A protein and the small-molecule ligand that binds it are described below.
Small molecule (SMILES): Cc1cn([C@H]2C[C@H](O)[C@@H](CO[P](=O)(O)O[C@H]3C[C@H](n4cnc5c(=O)[nH]c(N)nc54)O[C@@H]3CO[P](=O)(O)O[C@H]3C[C@H](n4ccc(N)nc4=O)O[C@@H]3COP(=O)=O)O2)c(=O)[nH]c1=O

Binding-site contacts:
Ligand atom O5' contacts residue TYR244 of chain 11.A at 3.8 Å.
Ligand atom O3' contacts residue LYS112 of chain 11.A at 3.7 Å.
Ligand atom O2 contacts residue THR59 of chain 11.A at 3.3 Å (h-bond).
Ligand atom N7 contacts residue TYR244 of chain 11.A at 4.0 Å.
Ligand atom OP2 contacts residue ARG61 of chain 11.A at 2.7 Å (salt-bridge).
Ligand atom N1 contacts residue LEU175 of chain 11.A at 4.0 Å.
Ligand atom P contacts residue LYS165 of chain 11.C at 4.0 Å.
Ligand atom N9 contacts residue LEU175 of chain 11.A at 3.7 Å.
Ligand atom C6 contacts residue LYS115 of chain 11.A at 3.9 Å.
Ligand atom C6 contacts residue LYS173 of chain 11.A at 4.0 Å.
Ligand atom P contacts residue ARG61 of chain 11.A at 3.6 Å.
Ligand atom C2' contacts residue TYR244 of chain 11.A at 3.7 Å (hydrophobic).
Ligand atom O6 contacts residue LYS173 of chain 11.A at 3.0 Å (salt-bridge).
Ligand atom O4 contacts residue ARG56 of chain 9.C at 3.2 Å (salt-bridge).
Ligand atom C8 contacts residue LYS115 of chain 11.A at 3.9 Å.
Ligand atom N7 contacts residue LYS115 of chain 11.A at 2.8 Å (salt-bridge).
Ligand atom OP1 contacts residue ALA163 of chain 11.C at 4.0 Å.
Ligand atom C5 contacts residue LEU175 of chain 11.A at 3.8 Å (hydrophobic).
Ligand atom N7 contacts residue LEU175 of chain 11.A at 3.9 Å.
Ligand atom C5 contacts residue LYS115 of chain 11.A at 3.7 Å.
Ligand atom OP2 contacts residue TYR244 of chain 11.A at 3.0 Å (h-bond).
Ligand atom O6 contacts residue LYS115 of chain 11.A at 3.4 Å (salt-bridge).
Ligand atom O6 contacts residue LEU175 of chain 11.A at 3.9 Å.
Ligand atom OP1 contacts residue ARG61 of chain 11.A at 3.9 Å.
Ligand atom C6 contacts residue LEU175 of chain 11.A at 3.6 Å (hydrophobic).
Ligand atom C7 contacts residue PHE52 of chain 9.C at 3.7 Å (hydrophobic).
Ligand atom C8 contacts residue TYR244 of chain 11.A at 3.2 Å (hydrophobic).
Ligand atom OP1 contacts residue LYS164 of chain 11.C at 3.4 Å.
Ligand atom N3 contacts residue THR59 of chain 11.A at 3.3 Å (h-bond).
Ligand atom OP1 contacts residue LYS165 of chain 11.C at 2.8 Å (salt-bridge).
Ligand atom C8 contacts residue LEU175 of chain 11.A at 3.8 Å (hydrophobic).
Ligand atom OP1 contacts residue PHE52 of chain 9.C at 3.1 Å (h-bond).
Ligand atom C2 contacts residue GLN246 of chain 11.A at 3.9 Å.
Ligand atom C2 contacts residue THR59 of chain 11.A at 3.4 Å.
Ligand atom C4 contacts residue LEU175 of chain 11.A at 3.8 Å (hydrophobic).
Ligand atom C2' contacts residue LEU113 of chain 11.A at 4.0 Å (hydrophobic).
Ligand atom OP2 contacts residue LYS165 of chain 11.C at 3.1 Å (salt-bridge).
Ligand atom O3' contacts residue ARG61 of chain 11.A at 3.9 Å.
Ligand atom O2 contacts residue GLN246 of chain 11.A at 2.7 Å (h-bond).
Ligand atom C5 contacts residue LYS173 of chain 11.A at 3.7 Å.

Sequence of chain 11.C:
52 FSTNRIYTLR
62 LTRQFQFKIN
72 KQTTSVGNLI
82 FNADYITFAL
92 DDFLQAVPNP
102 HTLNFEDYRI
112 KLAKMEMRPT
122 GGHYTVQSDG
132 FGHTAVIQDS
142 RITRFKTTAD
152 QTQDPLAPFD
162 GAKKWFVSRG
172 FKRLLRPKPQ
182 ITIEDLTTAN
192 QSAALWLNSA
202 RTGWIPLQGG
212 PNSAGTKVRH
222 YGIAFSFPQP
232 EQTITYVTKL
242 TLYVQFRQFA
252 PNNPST

Sequence of chain 9.C:
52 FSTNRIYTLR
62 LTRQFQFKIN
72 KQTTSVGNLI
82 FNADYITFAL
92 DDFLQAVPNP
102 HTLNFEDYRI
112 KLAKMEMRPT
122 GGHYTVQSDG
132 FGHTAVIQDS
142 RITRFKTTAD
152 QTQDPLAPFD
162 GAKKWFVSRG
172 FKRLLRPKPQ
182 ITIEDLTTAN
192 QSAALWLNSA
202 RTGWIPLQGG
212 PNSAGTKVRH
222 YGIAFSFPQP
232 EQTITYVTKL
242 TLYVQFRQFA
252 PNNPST

Sequence of chain 11.A:
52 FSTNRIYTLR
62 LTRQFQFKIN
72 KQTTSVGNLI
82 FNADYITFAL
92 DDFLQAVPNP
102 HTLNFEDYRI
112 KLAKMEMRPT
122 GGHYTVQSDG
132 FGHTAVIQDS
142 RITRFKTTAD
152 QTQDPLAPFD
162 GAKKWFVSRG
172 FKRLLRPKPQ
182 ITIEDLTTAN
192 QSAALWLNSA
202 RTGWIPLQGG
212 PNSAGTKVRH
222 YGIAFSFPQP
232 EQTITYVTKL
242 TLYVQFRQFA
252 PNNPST